This small molecule binds to this protein.
Small molecule (SMILES): CC(=O)N[C@@H]1[C@@H](O)[C@H](O)[C@@H](CO)O[C@H]1O

Sequence of chain 19.C:
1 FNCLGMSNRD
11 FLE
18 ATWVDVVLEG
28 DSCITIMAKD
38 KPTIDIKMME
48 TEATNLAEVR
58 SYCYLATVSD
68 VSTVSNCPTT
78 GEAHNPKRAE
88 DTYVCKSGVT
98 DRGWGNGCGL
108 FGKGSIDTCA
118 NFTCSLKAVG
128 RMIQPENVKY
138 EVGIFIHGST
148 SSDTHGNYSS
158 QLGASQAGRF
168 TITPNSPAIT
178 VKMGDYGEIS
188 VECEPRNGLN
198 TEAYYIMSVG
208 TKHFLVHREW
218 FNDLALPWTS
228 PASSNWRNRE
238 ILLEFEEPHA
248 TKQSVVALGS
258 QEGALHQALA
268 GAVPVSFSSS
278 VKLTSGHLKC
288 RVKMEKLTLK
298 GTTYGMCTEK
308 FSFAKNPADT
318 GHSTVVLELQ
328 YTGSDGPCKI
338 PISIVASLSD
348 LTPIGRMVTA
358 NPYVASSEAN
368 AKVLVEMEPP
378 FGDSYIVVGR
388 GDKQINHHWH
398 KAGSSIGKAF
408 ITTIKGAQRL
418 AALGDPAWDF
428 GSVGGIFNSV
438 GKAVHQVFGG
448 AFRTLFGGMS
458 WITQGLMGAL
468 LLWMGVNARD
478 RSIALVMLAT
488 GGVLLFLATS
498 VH

Binding-site contacts:
Ligand atom O7 contacts residue ASN154 of chain 19.C at 3.8 Å.
Ligand atom C8 contacts residue ASN154 of chain 19.C at 3.8 Å.
Ligand atom C2 contacts residue ASN154 of chain 19.C at 2.5 Å.
Ligand atom O5 contacts residue ASN154 of chain 19.C at 2.3 Å (h-bond).
Ligand atom C5 contacts residue ASN154 of chain 19.C at 3.6 Å.
Ligand atom C1 contacts residue SER157 of chain 19.C at 4.2 Å.
Ligand atom O5 contacts residue SER157 of chain 19.C at 3.5 Å (h-bond).
Ligand atom C4 contacts residue ASN154 of chain 19.C at 4.2 Å.
Ligand atom C3 contacts residue ASN154 of chain 19.C at 3.9 Å.
Ligand atom C1 contacts residue SER156 of chain 19.C at 4.1 Å.
Ligand atom C7 contacts residue ASN154 of chain 19.C at 3.4 Å.
Ligand atom N2 contacts residue ASN154 of chain 19.C at 3.1 Å (h-bond).
Ligand atom C1 contacts residue ASN154 of chain 19.C at 1.4 Å.
Ligand atom C6 contacts residue SER157 of chain 19.C at 4.1 Å.
Ligand atom C5 contacts residue SER157 of chain 19.C at 4.3 Å.
Ligand atom O5 contacts residue SER156 of chain 19.C at 4.3 Å.
Ligand atom C5 contacts residue SER156 of chain 19.C at 4.4 Å.
Ligand atom O6 contacts residue SER157 of chain 19.C at 4.4 Å.